Sequence of chain 1.A:
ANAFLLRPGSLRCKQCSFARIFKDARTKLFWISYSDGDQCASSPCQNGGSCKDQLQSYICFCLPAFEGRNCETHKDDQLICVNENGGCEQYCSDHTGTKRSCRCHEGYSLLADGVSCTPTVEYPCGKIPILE

Sequence of chain 1.C:
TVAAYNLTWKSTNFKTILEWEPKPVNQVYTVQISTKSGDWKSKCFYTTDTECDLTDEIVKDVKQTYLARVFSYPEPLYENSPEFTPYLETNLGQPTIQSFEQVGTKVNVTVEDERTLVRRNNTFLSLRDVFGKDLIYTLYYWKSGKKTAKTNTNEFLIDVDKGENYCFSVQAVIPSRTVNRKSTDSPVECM

This protein binds this small molecule.
Small molecule (SMILES): C[C@@H]1O[C@@H](O)[C@@H](O)[C@H](O)[C@@H]1O

Binding-site contacts:
Ligand atom C5 contacts residue GLY59 of chain 1.A at 4.2 Å.
Ligand atom O2 contacts residue SER60 of chain 1.A at 2.8 Å (h-bond).
Ligand atom O5 contacts residue PHE71 of chain 1.A at 4.2 Å.
Ligand atom C5 contacts residue SER60 of chain 1.A at 2.8 Å.
Ligand atom C2 contacts residue SER60 of chain 1.A at 2.4 Å.
Ligand atom O4 contacts residue LEU73 of chain 1.A at 4.1 Å.
Ligand atom O3 contacts residue GLY58 of chain 1.A at 4.4 Å.
Ligand atom C4 contacts residue LEU73 of chain 1.A at 3.9 Å (hydrophobic).
Ligand atom C6 contacts residue PHE140 of chain 1.C at 3.9 Å (hydrophobic).
Ligand atom C6 contacts residue SER60 of chain 1.A at 4.2 Å.
Ligand atom O5 contacts residue SER60 of chain 1.A at 2.4 Å (h-bond).
Ligand atom C4 contacts residue SER60 of chain 1.A at 3.5 Å.
Ligand atom O4 contacts residue SER60 of chain 1.A at 4.5 Å.
Ligand atom C5 contacts residue GLY58 of chain 1.A at 3.7 Å.
Ligand atom C1 contacts residue SER60 of chain 1.A at 1.4 Å.
Ligand atom C6 contacts residue GLY58 of chain 1.A at 4.4 Å.
Ligand atom C6 contacts residue PHE71 of chain 1.A at 3.3 Å (hydrophobic).
Ligand atom C5 contacts residue PHE71 of chain 1.A at 3.7 Å (hydrophobic).
Ligand atom O5 contacts residue ARG131 of chain 1.C at 3.6 Å.
Ligand atom C3 contacts residue GLY58 of chain 1.A at 3.7 Å.
Ligand atom C3 contacts residue SER60 of chain 1.A at 3.0 Å.
Ligand atom C4 contacts residue GLY58 of chain 1.A at 3.6 Å.
Ligand atom C6 contacts residue CYS72 of chain 1.A at 3.3 Å (hydrophobic).
Ligand atom O3 contacts residue SER60 of chain 1.A at 4.3 Å.
Ligand atom C1 contacts residue ARG131 of chain 1.C at 3.7 Å.
Ligand atom C6 contacts residue LEU73 of chain 1.A at 4.1 Å (hydrophobic).